A small-molecule ligand and the protein it binds are described below.
Small molecule (SMILES): Nc1ncnc2c1ncn2[C@@H]1O[C@H](CO[P](=O)(O)O[C@H]2[C@@H](O)[C@H](n3cnc4c(N)ncnc43)O[C@@H]2CO[P](=O)(O)O[C@H]2[C@@H](O)[C@H](n3cnc4c(N)ncnc43)O[C@@H]2CO[P](=O)(O)O[P](=O)(O)OP(=O)(O)O)[C@@H](O)[C@H]1O

Sequence of chain 1.A:
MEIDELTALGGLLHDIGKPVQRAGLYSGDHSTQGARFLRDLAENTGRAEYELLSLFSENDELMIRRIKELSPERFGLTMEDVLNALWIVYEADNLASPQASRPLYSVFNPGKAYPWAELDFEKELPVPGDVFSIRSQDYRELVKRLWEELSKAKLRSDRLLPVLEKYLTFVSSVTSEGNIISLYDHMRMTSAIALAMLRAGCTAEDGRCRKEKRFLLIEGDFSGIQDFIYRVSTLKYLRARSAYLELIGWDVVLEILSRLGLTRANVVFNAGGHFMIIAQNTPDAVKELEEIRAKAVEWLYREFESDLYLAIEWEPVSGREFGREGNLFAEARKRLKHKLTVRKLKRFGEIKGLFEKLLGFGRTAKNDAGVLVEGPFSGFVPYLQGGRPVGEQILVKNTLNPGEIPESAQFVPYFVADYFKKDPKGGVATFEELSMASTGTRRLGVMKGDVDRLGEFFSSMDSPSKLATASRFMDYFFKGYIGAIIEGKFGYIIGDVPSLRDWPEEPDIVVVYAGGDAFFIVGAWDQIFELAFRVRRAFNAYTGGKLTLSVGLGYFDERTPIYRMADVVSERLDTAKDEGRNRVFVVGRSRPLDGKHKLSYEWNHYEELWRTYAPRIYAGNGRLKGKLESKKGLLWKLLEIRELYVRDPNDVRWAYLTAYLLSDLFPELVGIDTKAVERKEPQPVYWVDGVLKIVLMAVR

Sequence of chain 1.B:
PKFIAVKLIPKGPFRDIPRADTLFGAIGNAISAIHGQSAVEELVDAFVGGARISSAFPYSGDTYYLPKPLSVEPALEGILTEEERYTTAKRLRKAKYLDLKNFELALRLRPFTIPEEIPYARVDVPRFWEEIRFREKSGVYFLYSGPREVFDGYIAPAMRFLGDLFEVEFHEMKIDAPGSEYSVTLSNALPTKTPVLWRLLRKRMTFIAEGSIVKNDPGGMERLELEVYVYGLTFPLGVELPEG

Binding-site contacts:
Ligand atom N1 contacts residue SER277 of chain 1.A at 2.6 Å (h-bond).
Ligand atom O1B contacts residue MN1 of chain 1.E at 3.0 Å.
Ligand atom C6 contacts residue TYR598 of chain 1.A at 3.3 Å (hydrophobic).
Ligand atom O1B contacts residue VAL536 of chain 1.A at 3.5 Å (h-bond).
Ligand atom N7 contacts residue ASP602 of chain 1.A at 3.2 Å (salt-bridge).
Ligand atom PB contacts residue MN1 of chain 1.E at 3.2 Å.
Ligand atom O2G contacts residue MN1 of chain 1.E at 2.8 Å.
Ligand atom O2A contacts residue MN1 of chain 1.D at 2.8 Å.
Ligand atom N7 contacts residue LEU539 of chain 1.A at 3.4 Å.
Ligand atom O3G contacts residue LYS94 of chain 1.B at 3.4 Å.
Ligand atom O3A contacts residue MN1 of chain 1.E at 2.3 Å.
Ligand atom O1G contacts residue ARG538 of chain 1.A at 3.3 Å (salt-bridge).
Ligand atom N1 contacts residue SER556 of chain 1.A at 2.9 Å (h-bond).
Ligand atom C1' contacts residue HIS309 of chain 1.A at 3.4 Å.
Ligand atom OP1 contacts residue LYS374 of chain 1.A at 3.4 Å.
Ligand atom C2 contacts residue SER556 of chain 1.A at 3.3 Å.
Ligand atom C8 contacts residue ASP602 of chain 1.A at 3.2 Å.
Ligand atom N1 contacts residue TYR598 of chain 1.A at 3.3 Å.
Ligand atom O2G contacts residue ASP535 of chain 1.A at 3.3 Å (salt-bridge).
Ligand atom O2' contacts residue ALA603 of chain 1.A at 3.4 Å.
Ligand atom O2G contacts residue VAL536 of chain 1.A at 3.0 Å (h-bond).
Ligand atom O2G contacts residue LYS662 of chain 1.A at 2.7 Å (salt-bridge).
Ligand atom O2B contacts residue GLY540 of chain 1.A at 3.4 Å (h-bond).
Ligand atom C2 contacts residue SER277 of chain 1.A at 3.4 Å.
Ligand atom N6 contacts residue TYR598 of chain 1.A at 3.5 Å.
Ligand atom N6 contacts residue ARG228 of chain 1.B at 3.3 Å (salt-bridge).
Ligand atom C8 contacts residue LEU539 of chain 1.A at 3.4 Å (hydrophobic).
Ligand atom O2A contacts residue ASP535 of chain 1.A at 3.5 Å (salt-bridge).
Ligand atom N3 contacts residue PHE543 of chain 1.A at 3.3 Å.
Ligand atom O3B contacts residue LYS94 of chain 1.B at 3.3 Å.
Ligand atom O1B contacts residue ARG538 of chain 1.A at 2.9 Å (salt-bridge).
Ligand atom O2A contacts residue MN1 of chain 1.E at 3.4 Å.
Ligand atom C2 contacts residue TYR598 of chain 1.A at 3.3 Å (hydrophobic).
Ligand atom O2' contacts residue HIS309 of chain 1.A at 3.3 Å (h-bond).
Ligand atom O1G contacts residue ARG666 of chain 1.A at 2.6 Å (salt-bridge).
Ligand atom O3' contacts residue HIS309 of chain 1.A at 3.4 Å (h-bond).
Ligand atom N7 contacts residue GLY601 of chain 1.A at 3.1 Å.
Ligand atom N6 contacts residue GLY601 of chain 1.A at 2.6 Å (h-bond).
Ligand atom O1B contacts residue LEU539 of chain 1.A at 2.5 Å (h-bond).
Ligand atom C2 contacts residue PHE543 of chain 1.A at 3.4 Å (hydrophobic).